Binding-site contacts:
Ligand atom O7 contacts residue THR114 of chain 1.C at 4.5 Å.
Ligand atom C1 contacts residue ASN234 of chain 1.C at 1.4 Å.
Ligand atom O7 contacts residue ASN234 of chain 1.C at 3.3 Å (h-bond).
Ligand atom C3 contacts residue ASN234 of chain 1.C at 3.8 Å.
Ligand atom C8 contacts residue ILE233 of chain 1.C at 3.7 Å (hydrophobic).
Ligand atom C8 contacts residue GLY232 of chain 1.C at 4.1 Å.
Ligand atom O5 contacts residue ASN234 of chain 1.C at 2.4 Å (h-bond).
Ligand atom C2 contacts residue ASN234 of chain 1.C at 2.4 Å.
Ligand atom C5 contacts residue ASN234 of chain 1.C at 3.7 Å.
Ligand atom C7 contacts residue ASN234 of chain 1.C at 3.3 Å.
Ligand atom C4 contacts residue ASN234 of chain 1.C at 4.2 Å.
Ligand atom N2 contacts residue ASN234 of chain 1.C at 2.9 Å (h-bond).
Ligand atom C8 contacts residue ASN234 of chain 1.C at 3.9 Å.

Sequence of chain 1.C:
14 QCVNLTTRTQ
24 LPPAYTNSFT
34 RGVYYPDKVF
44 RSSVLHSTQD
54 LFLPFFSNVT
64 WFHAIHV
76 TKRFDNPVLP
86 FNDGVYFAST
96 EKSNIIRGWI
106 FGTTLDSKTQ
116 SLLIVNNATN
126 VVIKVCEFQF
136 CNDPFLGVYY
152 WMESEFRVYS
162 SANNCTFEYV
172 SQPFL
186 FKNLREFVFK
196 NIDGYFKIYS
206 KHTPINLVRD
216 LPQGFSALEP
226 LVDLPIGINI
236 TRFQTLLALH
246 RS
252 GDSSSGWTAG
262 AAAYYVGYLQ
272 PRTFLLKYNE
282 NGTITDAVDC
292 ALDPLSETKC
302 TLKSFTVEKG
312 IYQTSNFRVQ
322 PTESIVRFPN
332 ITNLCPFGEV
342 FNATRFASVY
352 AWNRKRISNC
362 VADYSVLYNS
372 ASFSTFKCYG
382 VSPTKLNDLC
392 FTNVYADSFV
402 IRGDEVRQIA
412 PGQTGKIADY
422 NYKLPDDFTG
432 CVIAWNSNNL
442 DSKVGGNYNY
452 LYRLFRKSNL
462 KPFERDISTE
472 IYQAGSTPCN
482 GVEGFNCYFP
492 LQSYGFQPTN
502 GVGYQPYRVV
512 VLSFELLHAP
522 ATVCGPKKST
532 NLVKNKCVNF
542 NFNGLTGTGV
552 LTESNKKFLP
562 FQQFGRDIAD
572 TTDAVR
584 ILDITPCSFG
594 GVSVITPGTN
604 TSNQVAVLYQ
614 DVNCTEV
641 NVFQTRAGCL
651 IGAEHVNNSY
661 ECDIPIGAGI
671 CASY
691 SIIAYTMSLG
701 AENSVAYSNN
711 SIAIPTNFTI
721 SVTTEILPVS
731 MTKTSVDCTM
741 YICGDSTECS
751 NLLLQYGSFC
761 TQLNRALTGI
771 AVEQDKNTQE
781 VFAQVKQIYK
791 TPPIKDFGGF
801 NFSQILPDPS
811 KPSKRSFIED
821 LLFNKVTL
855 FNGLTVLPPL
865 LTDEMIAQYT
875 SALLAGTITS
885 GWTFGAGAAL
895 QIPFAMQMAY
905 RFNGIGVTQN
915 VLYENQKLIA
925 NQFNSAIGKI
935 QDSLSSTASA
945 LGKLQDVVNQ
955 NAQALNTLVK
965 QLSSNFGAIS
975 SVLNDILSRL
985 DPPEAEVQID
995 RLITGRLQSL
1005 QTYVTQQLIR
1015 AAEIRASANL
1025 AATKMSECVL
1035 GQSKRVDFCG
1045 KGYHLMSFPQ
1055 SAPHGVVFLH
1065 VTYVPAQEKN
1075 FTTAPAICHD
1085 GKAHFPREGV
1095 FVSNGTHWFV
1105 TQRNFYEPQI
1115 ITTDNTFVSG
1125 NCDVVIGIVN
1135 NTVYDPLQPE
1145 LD

A small-molecule ligand and the protein it binds are described below.
Small molecule (SMILES): CC(=O)N[C@@H]1[C@@H](O)[C@H](O)[C@@H](CO)O[C@H]1O